Binding-site contacts:
Ligand atom C1 contacts residue ASN1134 of chain 1.A at 1.4 Å.
Ligand atom C7 contacts residue ASN1134 of chain 1.A at 3.5 Å.
Ligand atom O7 contacts residue ASN1134 of chain 1.A at 3.7 Å.
Ligand atom O5 contacts residue ASN1134 of chain 1.A at 2.4 Å (h-bond).
Ligand atom C5 contacts residue ASN1134 of chain 1.A at 3.7 Å.
Ligand atom C3 contacts residue ASN1134 of chain 1.A at 3.8 Å.
Ligand atom C2 contacts residue ASN1134 of chain 1.A at 2.4 Å.
Ligand atom N2 contacts residue ASN1134 of chain 1.A at 2.9 Å (h-bond).
Ligand atom C4 contacts residue ASN1134 of chain 1.A at 4.2 Å.

The protein below binds the small molecule below.
Small molecule (SMILES): CC(=O)N[C@@H]1[C@@H](O)[C@H](O)[C@@H](CO)O[C@H]1O

Sequence of chain 1.A:
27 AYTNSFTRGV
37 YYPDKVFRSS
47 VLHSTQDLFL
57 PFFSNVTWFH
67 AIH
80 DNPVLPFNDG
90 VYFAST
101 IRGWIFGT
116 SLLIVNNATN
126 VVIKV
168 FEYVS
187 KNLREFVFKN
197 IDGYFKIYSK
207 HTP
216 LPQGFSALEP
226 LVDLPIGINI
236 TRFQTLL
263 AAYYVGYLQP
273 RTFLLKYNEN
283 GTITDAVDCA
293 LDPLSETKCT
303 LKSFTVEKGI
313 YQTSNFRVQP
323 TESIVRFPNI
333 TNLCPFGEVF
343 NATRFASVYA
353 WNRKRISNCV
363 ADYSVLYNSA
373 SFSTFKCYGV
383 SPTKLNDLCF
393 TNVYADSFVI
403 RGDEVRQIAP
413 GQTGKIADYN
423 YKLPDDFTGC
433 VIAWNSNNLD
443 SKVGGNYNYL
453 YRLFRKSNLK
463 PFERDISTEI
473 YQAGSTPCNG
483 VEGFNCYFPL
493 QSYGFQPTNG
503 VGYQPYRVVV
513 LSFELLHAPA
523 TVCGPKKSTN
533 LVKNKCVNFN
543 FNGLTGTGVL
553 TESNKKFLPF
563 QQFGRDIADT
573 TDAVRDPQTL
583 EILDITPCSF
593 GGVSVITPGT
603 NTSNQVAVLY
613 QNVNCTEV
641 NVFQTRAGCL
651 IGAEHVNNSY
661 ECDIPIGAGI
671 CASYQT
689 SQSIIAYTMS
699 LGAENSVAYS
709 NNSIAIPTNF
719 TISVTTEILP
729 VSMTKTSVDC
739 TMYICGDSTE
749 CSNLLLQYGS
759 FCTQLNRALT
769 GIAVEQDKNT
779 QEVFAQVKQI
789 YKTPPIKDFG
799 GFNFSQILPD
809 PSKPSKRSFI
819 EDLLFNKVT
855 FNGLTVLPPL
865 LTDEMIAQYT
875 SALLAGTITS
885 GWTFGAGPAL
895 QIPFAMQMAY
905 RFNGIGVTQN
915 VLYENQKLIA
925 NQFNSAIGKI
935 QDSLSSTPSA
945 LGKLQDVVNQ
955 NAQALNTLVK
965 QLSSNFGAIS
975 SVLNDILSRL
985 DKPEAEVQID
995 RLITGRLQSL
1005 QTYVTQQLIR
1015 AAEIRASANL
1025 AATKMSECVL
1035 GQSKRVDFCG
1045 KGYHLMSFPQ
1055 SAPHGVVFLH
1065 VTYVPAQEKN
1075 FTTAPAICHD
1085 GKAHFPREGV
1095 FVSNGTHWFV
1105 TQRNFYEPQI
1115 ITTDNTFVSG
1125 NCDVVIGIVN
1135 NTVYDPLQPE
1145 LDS